Binding-site contacts:
Ligand atom C3 contacts residue ARG224 of chain 13.A at 3.5 Å.
Ligand atom O1S contacts residue ARG98 of chain 13.A at 3.6 Å.
Ligand atom C1 contacts residue ARG224 of chain 13.A at 3.8 Å.
Ligand atom C14 contacts residue ARG224 of chain 13.A at 4.5 Å.
Ligand atom O1S contacts residue ASP228 of chain 13.A at 3.6 Å.
Ligand atom N1 contacts residue ARG98 of chain 13.A at 4.3 Å.
Ligand atom S1 contacts residue ARG98 of chain 13.A at 4.4 Å.
Ligand atom C2 contacts residue ARG224 of chain 13.A at 3.8 Å.
Ligand atom C13 contacts residue ARG224 of chain 13.A at 4.1 Å.
Ligand atom C3 contacts residue TRP117 of chain 13.A at 3.5 Å (hydrophobic).
Ligand atom C15 contacts residue ARG224 of chain 13.A at 3.3 Å.
Ligand atom C16 contacts residue TRP117 of chain 13.A at 3.7 Å (hydrophobic).
Ligand atom O1S contacts residue THR226 of chain 13.A at 4.3 Å.
Ligand atom C2 contacts residue ARG98 of chain 13.A at 3.4 Å.
Ligand atom C15 contacts residue TRP117 of chain 13.A at 4.2 Å (hydrophobic).
Ligand atom C3 contacts residue ARG98 of chain 13.A at 3.2 Å.
Ligand atom N1 contacts residue TRP117 of chain 13.A at 4.1 Å.
Ligand atom C16 contacts residue ARG224 of chain 13.A at 4.0 Å.
Ligand atom C1 contacts residue ARG98 of chain 13.A at 3.2 Å.
Ligand atom N1 contacts residue ARG224 of chain 13.A at 4.2 Å.
Ligand atom O3S contacts residue THR226 of chain 13.A at 4.0 Å.

Sequence of chain 13.A:
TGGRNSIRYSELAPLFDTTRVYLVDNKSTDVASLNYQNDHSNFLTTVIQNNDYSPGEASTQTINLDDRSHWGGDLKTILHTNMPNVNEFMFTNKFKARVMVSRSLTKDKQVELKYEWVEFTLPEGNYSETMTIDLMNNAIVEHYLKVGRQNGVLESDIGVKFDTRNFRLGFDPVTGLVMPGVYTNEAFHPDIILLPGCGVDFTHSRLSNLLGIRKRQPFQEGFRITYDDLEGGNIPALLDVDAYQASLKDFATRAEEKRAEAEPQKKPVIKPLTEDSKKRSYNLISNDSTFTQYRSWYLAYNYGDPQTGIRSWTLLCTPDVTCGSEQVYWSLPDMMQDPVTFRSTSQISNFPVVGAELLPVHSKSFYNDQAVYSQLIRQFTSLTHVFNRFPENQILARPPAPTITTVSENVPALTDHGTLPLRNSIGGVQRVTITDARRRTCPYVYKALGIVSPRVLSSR

A small-molecule ligand and the protein it binds are described below.
Small molecule (SMILES): CCCCCCCCCCCC[N+](C)(C)CCCS(=O)(=O)O